Sequence of chain 1.A:
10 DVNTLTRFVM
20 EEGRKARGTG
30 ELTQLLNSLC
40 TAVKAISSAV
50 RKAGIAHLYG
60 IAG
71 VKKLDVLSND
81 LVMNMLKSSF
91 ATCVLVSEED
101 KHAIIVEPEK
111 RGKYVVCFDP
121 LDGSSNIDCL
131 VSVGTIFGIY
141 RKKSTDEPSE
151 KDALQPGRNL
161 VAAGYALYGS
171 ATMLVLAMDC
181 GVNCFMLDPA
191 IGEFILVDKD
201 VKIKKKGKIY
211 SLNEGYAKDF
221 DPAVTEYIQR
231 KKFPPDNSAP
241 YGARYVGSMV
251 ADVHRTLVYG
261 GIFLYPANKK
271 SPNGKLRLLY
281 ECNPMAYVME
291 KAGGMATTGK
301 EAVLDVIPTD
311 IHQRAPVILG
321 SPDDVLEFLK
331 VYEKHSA

Binding-site contacts:
Ligand atom C16 contacts residue ARG23 of chain 1.A at 3.4 Å.
Ligand atom C29 contacts residue MET19 of chain 1.A at 3.4 Å (hydrophobic).
Ligand atom C25 contacts residue VAL18 of chain 1.A at 3.4 Å (hydrophobic).
Ligand atom O20 contacts residue THR32 of chain 1.A at 2.7 Å (h-bond).
Ligand atom C25 contacts residue MET178 of chain 1.A at 3.5 Å (hydrophobic).
Ligand atom C14 contacts residue THR28 of chain 1.C at 3.4 Å.
Ligand atom O18 contacts residue LEU31 of chain 1.A at 3.2 Å (h-bond).
Ligand atom C2 contacts residue GLY22 of chain 1.A at 3.4 Å.
Ligand atom N11 contacts residue GLY22 of chain 1.A at 3.1 Å (h-bond).
Ligand atom O20 contacts residue GLY29 of chain 1.A at 3.3 Å.
Ligand atom O21 contacts residue THR28 of chain 1.C at 3.5 Å.
Ligand atom C7 contacts residue THR28 of chain 1.C at 3.2 Å.
Ligand atom O20 contacts residue GLY22 of chain 1.A at 3.4 Å.
Ligand atom N11 contacts residue GLY27 of chain 1.A at 3.1 Å (h-bond).
Ligand atom C5 contacts residue GLY29 of chain 1.A at 3.3 Å.
Ligand atom C8 contacts residue THR32 of chain 1.A at 3.3 Å.
Ligand atom N22 contacts residue GLY27 of chain 1.A at 3.3 Å (h-bond).
Ligand atom C29 contacts residue GLY29 of chain 1.C at 3.5 Å.
Ligand atom C30 contacts residue ASP179 of chain 1.A at 3.2 Å.
Ligand atom C8 contacts residue GLY22 of chain 1.A at 3.4 Å.
Ligand atom N3 contacts residue GLY27 of chain 1.A at 3.1 Å.
Ligand atom O24 contacts residue MET19 of chain 1.A at 2.9 Å.
Ligand atom C7 contacts residue ARG23 of chain 1.A at 3.2 Å.
Ligand atom C28 contacts residue GLY27 of chain 1.A at 3.2 Å.
Ligand atom O17 contacts residue GLY27 of chain 1.A at 3.4 Å.
Ligand atom N12 contacts residue ARG23 of chain 1.A at 3.5 Å.
Ligand atom O18 contacts residue GLU30 of chain 1.A at 3.3 Å (salt-bridge).
Ligand atom O18 contacts residue THR32 of chain 1.A at 2.9 Å (h-bond).
Ligand atom C28 contacts residue YCU1 of chain 1.G at 3.4 Å.
Ligand atom N3 contacts residue GLY29 of chain 1.A at 3.3 Å (h-bond).
Ligand atom N3 contacts residue GLY22 of chain 1.A at 3.5 Å (h-bond).
Ligand atom C25 contacts residue GLU21 of chain 1.A at 3.4 Å.
Ligand atom O18 contacts residue GLY29 of chain 1.A at 3.2 Å.
Ligand atom C29 contacts residue YCU1 of chain 1.G at 3.0 Å.
Ligand atom C5 contacts residue GLY22 of chain 1.A at 3.3 Å.
Ligand atom C19 contacts residue YCU1 of chain 1.G at 3.2 Å.
Ligand atom N22 contacts residue YCU1 of chain 1.G at 3.3 Å (h-bond).
Ligand atom N12 contacts residue THR28 of chain 1.C at 2.5 Å (h-bond).
Ligand atom O24 contacts residue YCU1 of chain 1.G at 2.9 Å (h-bond).
Ligand atom C16 contacts residue THR28 of chain 1.C at 3.2 Å.

A protein and the small-molecule ligand that binds it are described below.
Small molecule (SMILES): CNC(=O)Nc1cc(OC)cc(NC(=O)NS(=O)(=O)c2cc(C)c(CCOC)s2)n1

Sequence of chain 1.C:
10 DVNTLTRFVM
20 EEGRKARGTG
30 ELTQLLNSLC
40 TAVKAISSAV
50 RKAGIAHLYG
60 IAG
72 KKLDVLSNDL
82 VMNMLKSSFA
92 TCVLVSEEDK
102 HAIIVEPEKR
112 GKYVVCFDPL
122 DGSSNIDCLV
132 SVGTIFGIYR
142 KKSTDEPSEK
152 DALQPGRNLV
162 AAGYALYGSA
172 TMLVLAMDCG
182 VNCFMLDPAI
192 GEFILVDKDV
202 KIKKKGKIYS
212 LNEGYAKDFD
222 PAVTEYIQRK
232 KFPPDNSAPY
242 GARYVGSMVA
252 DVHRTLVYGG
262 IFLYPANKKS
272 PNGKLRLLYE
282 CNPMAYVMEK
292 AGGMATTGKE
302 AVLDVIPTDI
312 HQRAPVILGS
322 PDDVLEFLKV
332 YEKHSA